Sequence of chain 1.B:
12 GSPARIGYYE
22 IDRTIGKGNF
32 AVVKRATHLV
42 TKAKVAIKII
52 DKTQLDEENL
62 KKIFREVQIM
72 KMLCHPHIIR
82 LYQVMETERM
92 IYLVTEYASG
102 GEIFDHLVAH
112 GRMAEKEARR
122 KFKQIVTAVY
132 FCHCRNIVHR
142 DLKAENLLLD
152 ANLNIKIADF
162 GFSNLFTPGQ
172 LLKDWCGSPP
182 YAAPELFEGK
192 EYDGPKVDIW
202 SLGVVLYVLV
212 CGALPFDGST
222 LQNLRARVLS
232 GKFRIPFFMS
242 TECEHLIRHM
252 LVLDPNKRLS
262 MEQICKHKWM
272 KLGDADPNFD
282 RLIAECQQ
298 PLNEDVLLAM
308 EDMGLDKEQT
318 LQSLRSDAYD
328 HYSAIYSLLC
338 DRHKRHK

Binding-site contacts:
Ligand atom C15 contacts residue ILE26 of chain 1.B at 3.7 Å (hydrophobic).
Ligand atom C2 contacts residue LYS49 of chain 1.B at 3.5 Å.
Ligand atom C22 contacts residue ALA99 of chain 1.B at 3.4 Å (hydrophobic).
Ligand atom C5 contacts residue ASN147 of chain 1.B at 3.5 Å.
Ligand atom C6 contacts residue LEU149 of chain 1.B at 3.8 Å (hydrophobic).
Ligand atom C16 contacts residue ILE26 of chain 1.B at 3.8 Å (hydrophobic).
Ligand atom C22 contacts residue TYR98 of chain 1.B at 3.4 Å (hydrophobic).
Ligand atom C9 contacts residue VAL34 of chain 1.B at 3.7 Å (hydrophobic).
Ligand atom C20 contacts residue TYR98 of chain 1.B at 3.7 Å (hydrophobic).
Ligand atom C5 contacts residue ALA159 of chain 1.B at 3.6 Å (hydrophobic).
Ligand atom C1 contacts residue LYS49 of chain 1.B at 3.5 Å.
Ligand atom O1 contacts residue ASP160 of chain 1.B at 3.8 Å.
Ligand atom C17 contacts residue ILE26 of chain 1.B at 3.7 Å (hydrophobic).
Ligand atom O contacts residue LYS49 of chain 1.B at 3.1 Å.
Ligand atom C20 contacts residue SER100 of chain 1.B at 3.3 Å.
Ligand atom N2 contacts residue TYR98 of chain 1.B at 3.7 Å.
Ligand atom N4 contacts residue TYR98 of chain 1.B at 3.7 Å.
Ligand atom C13 contacts residue ALA99 of chain 1.B at 3.1 Å (hydrophobic).
Ligand atom N2 contacts residue ALA99 of chain 1.B at 3.0 Å (h-bond).
Ligand atom C13 contacts residue TYR98 of chain 1.B at 3.4 Å (hydrophobic).
Ligand atom C contacts residue GLY29 of chain 1.B at 3.8 Å.
Ligand atom C1 contacts residue ASP160 of chain 1.B at 3.5 Å.
Ligand atom C5 contacts residue GLU146 of chain 1.B at 3.3 Å.
Ligand atom N2 contacts residue GLU97 of chain 1.B at 3.7 Å.
Ligand atom C12 contacts residue ALA99 of chain 1.B at 3.8 Å (hydrophobic).
Ligand atom C18 contacts residue GLY102 of chain 1.B at 3.8 Å.
Ligand atom C21 contacts residue SER100 of chain 1.B at 3.5 Å.
Ligand atom C11 contacts residue LEU149 of chain 1.B at 3.7 Å (hydrophobic).
Ligand atom N1 contacts residue LEU149 of chain 1.B at 3.6 Å.
Ligand atom C8 contacts residue VAL34 of chain 1.B at 3.6 Å (hydrophobic).
Ligand atom C2 contacts residue ASP160 of chain 1.B at 3.6 Å.
Ligand atom O2 contacts residue LYS49 of chain 1.B at 3.7 Å.
Ligand atom N contacts residue LYS49 of chain 1.B at 3.7 Å.
Ligand atom C10 contacts residue THR96 of chain 1.B at 3.5 Å.
Ligand atom N contacts residue VAL34 of chain 1.B at 3.7 Å.
Ligand atom C11 contacts residue GLU97 of chain 1.B at 3.5 Å.
Ligand atom C contacts residue LYS49 of chain 1.B at 3.8 Å.
Ligand atom O contacts residue ASP160 of chain 1.B at 3.0 Å.
Ligand atom O2 contacts residue VAL34 of chain 1.B at 3.6 Å.
Ligand atom C11 contacts residue ALA47 of chain 1.B at 3.6 Å (hydrophobic).

A small-molecule ligand and the protein it binds are described below.
Small molecule (SMILES): CCNC(=O)c1c(OC)cc(-n2cnc3cc(-c4cnn(CCO)c4)ccc32)cc1OC